Sequence of chain 1.A:
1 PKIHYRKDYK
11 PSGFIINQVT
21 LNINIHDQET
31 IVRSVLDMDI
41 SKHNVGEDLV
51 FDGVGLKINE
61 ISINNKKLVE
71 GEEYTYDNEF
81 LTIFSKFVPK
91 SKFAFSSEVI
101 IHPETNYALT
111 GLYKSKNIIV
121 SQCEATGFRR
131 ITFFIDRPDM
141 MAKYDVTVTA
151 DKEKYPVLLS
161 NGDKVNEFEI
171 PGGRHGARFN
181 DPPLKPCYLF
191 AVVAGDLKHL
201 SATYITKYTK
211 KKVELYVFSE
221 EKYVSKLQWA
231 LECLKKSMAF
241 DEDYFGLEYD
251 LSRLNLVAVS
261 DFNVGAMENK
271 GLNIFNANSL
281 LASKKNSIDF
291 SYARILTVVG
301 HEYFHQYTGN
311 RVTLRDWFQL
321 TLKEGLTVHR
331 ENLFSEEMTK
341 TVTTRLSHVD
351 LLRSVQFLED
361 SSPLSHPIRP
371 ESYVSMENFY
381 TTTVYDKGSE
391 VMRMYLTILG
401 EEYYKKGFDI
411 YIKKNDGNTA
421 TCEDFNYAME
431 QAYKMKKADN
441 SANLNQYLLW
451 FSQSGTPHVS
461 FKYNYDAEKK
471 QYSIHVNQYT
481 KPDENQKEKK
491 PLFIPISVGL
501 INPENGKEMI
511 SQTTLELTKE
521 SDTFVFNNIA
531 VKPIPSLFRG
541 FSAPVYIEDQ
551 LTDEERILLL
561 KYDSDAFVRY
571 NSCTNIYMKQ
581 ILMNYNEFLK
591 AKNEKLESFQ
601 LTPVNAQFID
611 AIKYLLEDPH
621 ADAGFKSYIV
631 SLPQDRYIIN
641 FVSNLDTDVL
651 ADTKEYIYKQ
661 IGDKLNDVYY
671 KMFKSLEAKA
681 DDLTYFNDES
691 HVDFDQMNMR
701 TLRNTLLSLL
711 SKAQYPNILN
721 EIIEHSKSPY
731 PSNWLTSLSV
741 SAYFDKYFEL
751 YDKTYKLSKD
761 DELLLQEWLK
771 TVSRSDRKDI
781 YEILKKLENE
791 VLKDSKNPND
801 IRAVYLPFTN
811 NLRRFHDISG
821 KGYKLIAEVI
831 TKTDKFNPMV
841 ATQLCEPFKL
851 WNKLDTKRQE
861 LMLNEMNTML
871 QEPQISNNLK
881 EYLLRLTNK

This protein binds this small molecule.
Small molecule (SMILES): O=C(N[C@@H](C(=O)NO)c1ccc(-c2cc(F)c(F)c(F)c2)cc1)[C@@H](F)C(F)(F)F

Binding-site contacts:
Ligand atom OAU contacts residue GLU302 of chain 1.A at 2.5 Å (salt-bridge).
Ligand atom CAJ contacts residue VAL264 of chain 1.A at 3.6 Å (hydrophobic).
Ligand atom C contacts residue ALA266 of chain 1.A at 3.5 Å (hydrophobic).
Ligand atom OAU contacts residue HIS301 of chain 1.A at 3.0 Å.
Ligand atom OAU contacts residue ZN1 of chain 1.B at 2.2 Å.
Ligand atom O contacts residue HIS301 of chain 1.A at 3.4 Å (h-bond).
Ligand atom FAV contacts residue ALA125 of chain 1.A at 3.4 Å.
Ligand atom FAV contacts residue GLU377 of chain 1.A at 3.5 Å.
Ligand atom CAF contacts residue GLU124 of chain 1.A at 3.0 Å.
Ligand atom CAK contacts residue TYR385 of chain 1.A at 3.4 Å (hydrophobic).
Ligand atom NAS contacts residue ALA266 of chain 1.A at 2.9 Å (h-bond).
Ligand atom CA contacts residue ALA266 of chain 1.A at 3.2 Å (hydrophobic).
Ligand atom O contacts residue GLU324 of chain 1.A at 2.8 Å (salt-bridge).
Ligand atom CAE contacts residue MET839 of chain 1.A at 3.6 Å (hydrophobic).
Ligand atom CAL contacts residue TYR380 of chain 1.A at 3.5 Å (hydrophobic).
Ligand atom O contacts residue ZN1 of chain 1.B at 2.1 Å.
Ligand atom NAS contacts residue ZN1 of chain 1.B at 2.9 Å.
Ligand atom FAW contacts residue THR110 of chain 1.A at 3.5 Å.
Ligand atom C contacts residue TYR385 of chain 1.A at 3.4 Å (hydrophobic).
Ligand atom CAI contacts residue ALA266 of chain 1.A at 3.2 Å (hydrophobic).
Ligand atom FAX contacts residue ASN263 of chain 1.A at 3.5 Å.
Ligand atom OAR contacts residue ALA266 of chain 1.A at 3.3 Å (h-bond).
Ligand atom FAW contacts residue GLU377 of chain 1.A at 3.2 Å.
Ligand atom CAF contacts residue MET839 of chain 1.A at 3.5 Å (hydrophobic).
Ligand atom CAI contacts residue VAL264 of chain 1.A at 3.5 Å (hydrophobic).
Ligand atom CAE contacts residue GLU124 of chain 1.A at 3.3 Å.
Ligand atom O contacts residue TYR385 of chain 1.A at 2.5 Å (h-bond).
Ligand atom FAY contacts residue TYR385 of chain 1.A at 3.3 Å.
Ligand atom N contacts residue TYR385 of chain 1.A at 3.6 Å (h-bond).
Ligand atom FAX contacts residue GLN122 of chain 1.A at 3.3 Å.
Ligand atom CAD contacts residue GLN122 of chain 1.A at 3.6 Å.
Ligand atom FAX contacts residue THR110 of chain 1.A at 3.5 Å.
Ligand atom C contacts residue ZN1 of chain 1.B at 2.8 Å.
Ligand atom CAA contacts residue GLU124 of chain 1.A at 3.2 Å.
Ligand atom FBB contacts residue ARG294 of chain 1.A at 3.4 Å.
Ligand atom OAR contacts residue GLY265 of chain 1.A at 2.9 Å (h-bond).
Ligand atom OAU contacts residue GLU268 of chain 1.A at 3.0 Å (salt-bridge).
Ligand atom OAU contacts residue HIS305 of chain 1.A at 3.0 Å.
Ligand atom FAW contacts residue GLU124 of chain 1.A at 3.5 Å.
Ligand atom NAS contacts residue GLU302 of chain 1.A at 2.9 Å (salt-bridge).